The small molecule below binds the protein below.
Small molecule (SMILES): CC(=O)N[C@@H]1[C@@H](O)[C@H](O)[C@@H](CO)O[C@H]1O

Sequence of chain 1.A:
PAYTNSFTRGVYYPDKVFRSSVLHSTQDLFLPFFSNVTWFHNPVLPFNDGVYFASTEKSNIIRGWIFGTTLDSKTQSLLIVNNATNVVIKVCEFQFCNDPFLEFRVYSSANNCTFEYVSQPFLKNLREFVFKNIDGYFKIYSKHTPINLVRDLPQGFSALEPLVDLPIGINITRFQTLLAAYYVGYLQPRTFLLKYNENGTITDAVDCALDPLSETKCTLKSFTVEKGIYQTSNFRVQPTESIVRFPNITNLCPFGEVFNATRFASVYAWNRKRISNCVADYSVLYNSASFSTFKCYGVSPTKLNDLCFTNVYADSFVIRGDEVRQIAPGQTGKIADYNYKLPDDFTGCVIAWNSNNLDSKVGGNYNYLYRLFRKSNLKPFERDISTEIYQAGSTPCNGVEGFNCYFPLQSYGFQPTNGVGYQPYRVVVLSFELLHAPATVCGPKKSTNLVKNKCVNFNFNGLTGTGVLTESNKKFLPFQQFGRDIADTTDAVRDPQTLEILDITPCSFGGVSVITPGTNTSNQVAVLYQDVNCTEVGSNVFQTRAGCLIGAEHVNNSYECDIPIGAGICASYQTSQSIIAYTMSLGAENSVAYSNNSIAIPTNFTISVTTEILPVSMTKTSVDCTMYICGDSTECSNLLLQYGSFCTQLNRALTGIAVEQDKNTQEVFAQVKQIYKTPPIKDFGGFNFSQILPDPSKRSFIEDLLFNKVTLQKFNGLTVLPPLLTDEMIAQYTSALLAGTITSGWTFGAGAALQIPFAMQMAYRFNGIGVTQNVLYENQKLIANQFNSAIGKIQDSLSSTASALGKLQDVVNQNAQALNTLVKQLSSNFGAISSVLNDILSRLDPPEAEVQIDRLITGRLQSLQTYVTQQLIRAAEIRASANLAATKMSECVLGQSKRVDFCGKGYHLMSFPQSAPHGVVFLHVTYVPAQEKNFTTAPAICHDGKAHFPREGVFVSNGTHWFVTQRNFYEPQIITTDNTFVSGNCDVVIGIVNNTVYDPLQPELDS

Binding-site contacts:
Ligand atom O7 contacts residue ASN282 of chain 1.A at 4.0 Å.
Ligand atom C1 contacts residue GLU281 of chain 1.A at 2.9 Å.
Ligand atom C7 contacts residue ASN280 of chain 1.A at 4.2 Å.
Ligand atom O5 contacts residue GLU281 of chain 1.A at 4.3 Å.
Ligand atom N2 contacts residue ASN282 of chain 1.A at 2.9 Å (h-bond).
Ligand atom C8 contacts residue ASN280 of chain 1.A at 3.5 Å.
Ligand atom C5 contacts residue ASN282 of chain 1.A at 3.7 Å.
Ligand atom N2 contacts residue GLU281 of chain 1.A at 2.7 Å (salt-bridge).
Ligand atom C7 contacts residue ASN282 of chain 1.A at 3.6 Å.
Ligand atom C4 contacts residue ASN282 of chain 1.A at 4.2 Å.
Ligand atom C2 contacts residue ASN282 of chain 1.A at 2.5 Å.
Ligand atom C7 contacts residue GLU281 of chain 1.A at 3.6 Å.
Ligand atom C1 contacts residue ASN282 of chain 1.A at 1.4 Å.
Ligand atom O5 contacts residue ASN282 of chain 1.A at 2.4 Å (h-bond).
Ligand atom C2 contacts residue GLU281 of chain 1.A at 3.3 Å.
Ligand atom C3 contacts residue GLU281 of chain 1.A at 4.2 Å.
Ligand atom O7 contacts residue ASN280 of chain 1.A at 4.4 Å.
Ligand atom C8 contacts residue GLU281 of chain 1.A at 3.8 Å.
Ligand atom C3 contacts residue ASN282 of chain 1.A at 3.8 Å.